Binding-site contacts:
Ligand atom N20 contacts residue PHE147 of chain 42.A at 3.4 Å.
Ligand atom C04 contacts residue TYR193 of chain 42.A at 3.8 Å (hydrophobic).
Ligand atom F26 contacts residue ALA169 of chain 42.A at 2.5 Å.
Ligand atom F25 contacts residue VAL171 of chain 42.A at 3.1 Å.
Ligand atom C29 contacts residue SER194 of chain 42.A at 3.5 Å.
Ligand atom O23 contacts residue LEU220 of chain 42.A at 3.2 Å.
Ligand atom N19 contacts residue LEU220 of chain 42.A at 3.1 Å.
Ligand atom C21 contacts residue PHE147 of chain 42.A at 3.8 Å (hydrophobic).
Ligand atom C08 contacts residue ALA117 of chain 42.A at 3.8 Å (hydrophobic).
Ligand atom F24 contacts residue ALA169 of chain 42.A at 3.3 Å.
Ligand atom C22 contacts residue ALA169 of chain 42.A at 3.5 Å (hydrophobic).
Ligand atom N20 contacts residue ILE182 of chain 42.A at 3.3 Å.
Ligand atom C05 contacts residue TYR193 of chain 42.A at 3.3 Å (hydrophobic).
Ligand atom N02 contacts residue PHE115 of chain 42.A at 3.6 Å.
Ligand atom C08 contacts residue MET241 of chain 42.A at 3.6 Å (hydrophobic).
Ligand atom F24 contacts residue ILE182 of chain 42.A at 3.6 Å.
Ligand atom C22 contacts residue ALA145 of chain 42.A at 3.6 Å (hydrophobic).
Ligand atom C30 contacts residue TYR193 of chain 42.A at 3.8 Å (hydrophobic).
Ligand atom C13 contacts residue ILE119 of chain 42.A at 3.4 Å (hydrophobic).
Ligand atom C17 contacts residue ILE184 of chain 42.A at 3.4 Å (hydrophobic).
Ligand atom F26 contacts residue PHE147 of chain 42.A at 2.6 Å.
Ligand atom O01 contacts residue PHE115 of chain 42.A at 3.5 Å.
Ligand atom C16 contacts residue ILE184 of chain 42.A at 3.2 Å (hydrophobic).
Ligand atom F26 contacts residue MET146 of chain 42.A at 3.2 Å.
Ligand atom C22 contacts residue PHE147 of chain 42.A at 3.8 Å (hydrophobic).
Ligand atom N20 contacts residue ILE184 of chain 42.A at 3.8 Å.
Ligand atom O10 contacts residue ILE95 of chain 42.A at 3.3 Å.
Ligand atom C14 contacts residue ILE119 of chain 42.A at 3.6 Å (hydrophobic).
Ligand atom C29 contacts residue TYR193 of chain 42.A at 3.5 Å (hydrophobic).
Ligand atom C06 contacts residue TYR193 of chain 42.A at 3.8 Å (hydrophobic).
Ligand atom N02 contacts residue THR97 of chain 42.A at 3.4 Å.
Ligand atom N28 contacts residue TYR193 of chain 42.A at 3.4 Å.
Ligand atom C12 contacts residue ILE119 of chain 42.A at 3.4 Å (hydrophobic).
Ligand atom C07 contacts residue TYR193 of chain 42.A at 3.6 Å (hydrophobic).
Ligand atom C21 contacts residue ILE182 of chain 42.A at 3.4 Å (hydrophobic).
Ligand atom F26 contacts residue ALA145 of chain 42.A at 2.9 Å.
Ligand atom C29 contacts residue VAL195 of chain 42.A at 3.4 Å (hydrophobic).
Ligand atom O01 contacts residue THR97 of chain 42.A at 3.6 Å.
Ligand atom C30 contacts residue PHE115 of chain 42.A at 3.6 Å (hydrophobic).
Ligand atom F25 contacts residue ALA145 of chain 42.A at 3.0 Å.

A small-molecule ligand and the protein it binds are described below.
Small molecule (SMILES): Cc1cc(-c2noc(C(F)(F)F)n2)ccc1OCCCc1cc(C(=O)N(C)C)no1

Sequence of chain 42.A:
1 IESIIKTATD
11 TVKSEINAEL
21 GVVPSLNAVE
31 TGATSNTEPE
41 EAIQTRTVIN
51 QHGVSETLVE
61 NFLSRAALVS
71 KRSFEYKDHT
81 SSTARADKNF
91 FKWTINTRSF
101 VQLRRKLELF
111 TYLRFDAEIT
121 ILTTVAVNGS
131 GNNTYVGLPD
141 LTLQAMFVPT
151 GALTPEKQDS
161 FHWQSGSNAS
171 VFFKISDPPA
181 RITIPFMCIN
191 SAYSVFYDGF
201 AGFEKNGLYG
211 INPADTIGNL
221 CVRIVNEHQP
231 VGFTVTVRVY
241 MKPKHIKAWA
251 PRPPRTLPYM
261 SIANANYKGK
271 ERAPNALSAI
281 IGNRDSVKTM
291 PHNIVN

Sequence of chain 42.B:
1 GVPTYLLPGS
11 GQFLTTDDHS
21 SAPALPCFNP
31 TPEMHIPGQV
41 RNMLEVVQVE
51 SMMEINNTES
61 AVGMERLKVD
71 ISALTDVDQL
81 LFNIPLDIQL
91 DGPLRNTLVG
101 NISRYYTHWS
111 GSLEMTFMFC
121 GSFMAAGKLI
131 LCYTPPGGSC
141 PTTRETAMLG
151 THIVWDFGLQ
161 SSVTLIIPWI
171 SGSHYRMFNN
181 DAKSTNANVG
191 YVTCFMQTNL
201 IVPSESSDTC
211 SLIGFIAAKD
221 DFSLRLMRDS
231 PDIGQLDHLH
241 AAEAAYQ